The small molecule below binds the protein below.
Small molecule (SMILES): Nc1ncnc2c1ncn2[C@@H]1O[C@H](CO[P](=O)(O)O[P](=O)(O)NP(=O)(O)O)[C@@H](O)[C@H]1O

Binding-site contacts:
Ligand atom O4' contacts residue LEU451 of chain 1.D at 3.4 Å.
Ligand atom O3G contacts residue ASP95 of chain 1.D at 3.3 Å (salt-bridge).
Ligand atom O1B contacts residue GLY96 of chain 1.D at 3.0 Å (h-bond).
Ligand atom O1G contacts residue THR98 of chain 1.D at 3.2 Å (h-bond).
Ligand atom O3G contacts residue MG1 of chain 1.K at 2.2 Å.
Ligand atom O2B contacts residue GLY96 of chain 1.D at 3.4 Å.
Ligand atom PA contacts residue MG1 of chain 1.K at 3.5 Å.
Ligand atom O2B contacts residue THR98 of chain 1.D at 3.5 Å.
Ligand atom O2' contacts residue GLU496 of chain 1.D at 3.0 Å (salt-bridge).
Ligand atom C5 contacts residue PRO45 of chain 1.D at 3.4 Å (hydrophobic).
Ligand atom O2A contacts residue MG1 of chain 1.K at 2.2 Å.
Ligand atom O3A contacts residue LEU43 of chain 1.D at 3.5 Å.
Ligand atom O2B contacts residue LEU43 of chain 1.D at 3.5 Å.
Ligand atom O2G contacts residue GLY96 of chain 1.D at 3.3 Å (h-bond).
Ligand atom O2' contacts residue GLY411 of chain 1.D at 3.1 Å (h-bond).
Ligand atom C2 contacts residue ILE479 of chain 1.D at 3.3 Å (hydrophobic).
Ligand atom O1A contacts residue LEU43 of chain 1.D at 3.3 Å.
Ligand atom O4' contacts residue GLY44 of chain 1.D at 3.5 Å.
Ligand atom N3 contacts residue GLY411 of chain 1.D at 3.4 Å.
Ligand atom O1A contacts residue GLY44 of chain 1.D at 2.9 Å (h-bond).
Ligand atom O2G contacts residue THR97 of chain 1.D at 2.7 Å (h-bond).
Ligand atom PG contacts residue THR97 of chain 1.D at 3.2 Å.
Ligand atom N6 contacts residue ILE494 of chain 1.D at 3.2 Å.
Ligand atom O1B contacts residue MG1 of chain 1.K at 3.1 Å.
Ligand atom O1G contacts residue CYS65 of chain 1.D at 3.4 Å (h-bond).
Ligand atom N3B contacts residue THR98 of chain 1.D at 3.0 Å (h-bond).
Ligand atom N3B contacts residue GLY96 of chain 1.D at 3.4 Å (h-bond).
Ligand atom O2' contacts residue ALA410 of chain 1.D at 2.9 Å.
Ligand atom N3B contacts residue THR97 of chain 1.D at 3.0 Å (h-bond).
Ligand atom PB contacts residue GLY96 of chain 1.D at 3.5 Å.
Ligand atom C6 contacts residue PRO45 of chain 1.D at 3.4 Å (hydrophobic).
Ligand atom O1G contacts residue ASP64 of chain 1.D at 3.6 Å.
Ligand atom O1G contacts residue THR97 of chain 1.D at 3.0 Å (h-bond).
Ligand atom O2G contacts residue GLY94 of chain 1.D at 3.6 Å (h-bond).
Ligand atom O5' contacts residue LEU43 of chain 1.D at 3.5 Å.
Ligand atom O2B contacts residue THR99 of chain 1.D at 2.6 Å (h-bond).
Ligand atom PA contacts residue GLY44 of chain 1.D at 3.5 Å.
Ligand atom O2G contacts residue ASP95 of chain 1.D at 3.6 Å.
Ligand atom O1A contacts residue THR42 of chain 1.D at 2.9 Å (h-bond).
Ligand atom O5' contacts residue GLY44 of chain 1.D at 2.9 Å (h-bond).

Sequence of chain 1.D:
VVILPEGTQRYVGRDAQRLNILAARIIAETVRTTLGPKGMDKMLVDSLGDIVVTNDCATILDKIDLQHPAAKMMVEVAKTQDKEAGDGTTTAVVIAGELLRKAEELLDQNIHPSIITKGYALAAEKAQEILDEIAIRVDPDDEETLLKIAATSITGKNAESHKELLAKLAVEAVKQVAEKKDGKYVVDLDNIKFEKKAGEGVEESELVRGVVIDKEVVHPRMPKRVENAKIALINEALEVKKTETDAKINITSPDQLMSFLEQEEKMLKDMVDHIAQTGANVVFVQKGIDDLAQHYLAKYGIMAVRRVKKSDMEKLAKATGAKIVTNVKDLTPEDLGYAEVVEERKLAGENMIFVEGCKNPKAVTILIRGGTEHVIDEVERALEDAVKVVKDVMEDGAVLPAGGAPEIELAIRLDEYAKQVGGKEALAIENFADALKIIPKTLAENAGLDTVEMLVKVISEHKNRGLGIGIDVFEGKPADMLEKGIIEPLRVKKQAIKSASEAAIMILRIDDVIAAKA